The small molecule below binds the protein below.
Small molecule (SMILES): O=C(NCCN(CCNC(=O)c1cccc(=O)n1O)CCNC(=O)c1cccc(=O)n1O)c1cccc(O)c1O

Sequence of chain 1.C:
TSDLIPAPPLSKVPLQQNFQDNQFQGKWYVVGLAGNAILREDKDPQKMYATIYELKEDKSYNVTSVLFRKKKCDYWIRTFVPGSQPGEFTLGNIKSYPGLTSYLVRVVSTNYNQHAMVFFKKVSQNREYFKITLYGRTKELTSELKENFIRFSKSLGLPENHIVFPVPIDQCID

Binding-site contacts:
Ligand atom O39 contacts residue FE1 of chain 1.V at 2.0 Å.
Ligand atom O31 contacts residue FE1 of chain 1.V at 2.2 Å.
Ligand atom O30 contacts residue FE1 of chain 1.V at 2.2 Å.
Ligand atom N34 contacts residue SO41 of chain 1.JA at 3.2 Å (h-bond).
Ligand atom C4 contacts residue TRP99 of chain 1.C at 3.5 Å (hydrophobic).
Ligand atom N23 contacts residue SO41 of chain 1.JA at 2.8 Å (h-bond).
Ligand atom C1 contacts residue LYS145 of chain 1.C at 3.5 Å.
Ligand atom N25 contacts residue LYS145 of chain 1.C at 3.4 Å (salt-bridge).
Ligand atom O8 contacts residue TYR126 of chain 1.C at 3.1 Å (h-bond).
Ligand atom C16 contacts residue LYS145 of chain 1.C at 3.5 Å.
Ligand atom C26 contacts residue FE1 of chain 1.V at 3.0 Å.
Ligand atom C9 contacts residue LYS145 of chain 1.C at 2.9 Å.
Ligand atom C36 contacts residue SO41 of chain 1.IA at 3.5 Å.
Ligand atom C12 contacts residue LYS145 of chain 1.C at 3.5 Å.
Ligand atom O7 contacts residue FE1 of chain 1.V at 1.9 Å.
Ligand atom C3 contacts residue TRP99 of chain 1.C at 3.5 Å (hydrophobic).
Ligand atom C2 contacts residue LYS145 of chain 1.C at 3.6 Å.
Ligand atom O40 contacts residue FE1 of chain 1.V at 2.3 Å.
Ligand atom O10 contacts residue LYS145 of chain 1.C at 2.7 Å (salt-bridge).
Ligand atom O8 contacts residue FE1 of chain 1.V at 2.7 Å.
Ligand atom C35 contacts residue TRP99 of chain 1.C at 3.6 Å (hydrophobic).
Ligand atom O39 contacts residue SO41 of chain 1.JA at 3.5 Å (h-bond).
Ligand atom C2 contacts residue FE1 of chain 1.V at 2.9 Å.
Ligand atom C35 contacts residue FE1 of chain 1.V at 3.0 Å.
Ligand atom C5 contacts residue LEU123 of chain 1.C at 3.3 Å (hydrophobic).
Ligand atom C3 contacts residue FE1 of chain 1.V at 3.2 Å.
Ligand atom C35 contacts residue LYS154 of chain 1.C at 3.5 Å.
Ligand atom O40 contacts residue SO41 of chain 1.IA at 3.5 Å (h-bond).
Ligand atom C37 contacts residue SER88 of chain 1.C at 3.5 Å.
Ligand atom O31 contacts residue TYR126 of chain 1.C at 2.7 Å (h-bond).
Ligand atom N34 contacts residue FE1 of chain 1.V at 2.9 Å.
Ligand atom O7 contacts residue LYS145 of chain 1.C at 3.1 Å (salt-bridge).
Ligand atom C33 contacts residue SO41 of chain 1.JA at 3.1 Å.
Ligand atom N25 contacts residue FE1 of chain 1.V at 3.0 Å.
Ligand atom O40 contacts residue LYS154 of chain 1.C at 2.9 Å (salt-bridge).
Ligand atom C26 contacts residue LYS154 of chain 1.C at 3.5 Å.
Ligand atom O8 contacts residue TRP99 of chain 1.C at 3.4 Å (h-bond).
Ligand atom C24 contacts residue SO41 of chain 1.JA at 3.4 Å.
Ligand atom N11 contacts residue LYS145 of chain 1.C at 3.4 Å (salt-bridge).
Ligand atom C5 contacts residue TYR120 of chain 1.C at 3.5 Å (hydrophobic).